Binding-site contacts:
Ligand atom C12 contacts residue TYR61 of chain 1.B at 4.4 Å (hydrophobic).
Ligand atom C12 contacts residue VAL29 of chain 1.B at 4.1 Å (hydrophobic).
Ligand atom C5 contacts residue ILE47 of chain 1.B at 4.4 Å (hydrophobic).
Ligand atom C4 contacts residue VAL29 of chain 1.B at 4.0 Å (hydrophobic).
Ligand atom C3 contacts residue ILE47 of chain 1.B at 3.8 Å (hydrophobic).
Ligand atom C17 contacts residue GLN48 of chain 1.B at 4.1 Å.
Ligand atom C6 contacts residue VAL29 of chain 1.B at 3.5 Å (hydrophobic).
Ligand atom C10 contacts residue GLN48 of chain 1.B at 4.2 Å.
Ligand atom O8 contacts residue GLU49 of chain 1.B at 4.3 Å.
Ligand atom C7 contacts residue GLU49 of chain 1.B at 4.2 Å.
Ligand atom C1 contacts residue ILE47 of chain 1.B at 3.4 Å (hydrophobic).
Ligand atom C14 contacts residue VAL29 of chain 1.B at 3.5 Å (hydrophobic).
Ligand atom C16 contacts residue GLN48 of chain 1.B at 3.7 Å.
Ligand atom C3 contacts residue GLN39 of chain 1.B at 4.5 Å.
Ligand atom C14 contacts residue GLU49 of chain 1.B at 3.6 Å.
Ligand atom O8 contacts residue ILE47 of chain 1.B at 3.9 Å.
Ligand atom C9 contacts residue GLN48 of chain 1.B at 4.2 Å.
Ligand atom C18 contacts residue ILE47 of chain 1.B at 4.3 Å (hydrophobic).
Ligand atom C13 contacts residue GLU49 of chain 1.B at 3.4 Å.
Ligand atom C16 contacts residue VAL29 of chain 1.B at 3.8 Å (hydrophobic).
Ligand atom C12 contacts residue THR62 of chain 1.B at 4.0 Å.
Ligand atom C5 contacts residue VAL29 of chain 1.B at 4.0 Å (hydrophobic).
Ligand atom O8 contacts residue GLN48 of chain 1.B at 3.8 Å.
Ligand atom C15 contacts residue GLU49 of chain 1.B at 4.1 Å.
Ligand atom C14 contacts residue TYR61 of chain 1.B at 4.4 Å (hydrophobic).
Ligand atom N11 contacts residue ILE47 of chain 1.B at 3.1 Å (h-bond).
Ligand atom C16 contacts residue GLU49 of chain 1.B at 3.3 Å.
Ligand atom C9 contacts residue ILE47 of chain 1.B at 3.5 Å (hydrophobic).
Ligand atom C12 contacts residue GLU49 of chain 1.B at 3.3 Å.
Ligand atom C5 contacts residue VAL35 of chain 1.B at 4.4 Å (hydrophobic).
Ligand atom C7 contacts residue GLN48 of chain 1.B at 3.8 Å.
Ligand atom N11 contacts residue GLN48 of chain 1.B at 4.5 Å.
Ligand atom C10 contacts residue ILE47 of chain 1.B at 3.2 Å (hydrophobic).
Ligand atom C17 contacts residue GLU49 of chain 1.B at 3.6 Å.
Ligand atom C2 contacts residue ILE47 of chain 1.B at 3.6 Å (hydrophobic).
Ligand atom C14 contacts residue GLN48 of chain 1.B at 4.2 Å.
Ligand atom C7 contacts residue ILE47 of chain 1.B at 3.8 Å (hydrophobic).

Sequence of chain 1.B:
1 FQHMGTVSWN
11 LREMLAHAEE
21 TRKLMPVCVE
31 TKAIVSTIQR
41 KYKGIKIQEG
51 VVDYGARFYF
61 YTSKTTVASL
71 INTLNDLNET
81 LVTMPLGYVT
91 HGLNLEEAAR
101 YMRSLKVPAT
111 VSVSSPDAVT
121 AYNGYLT

This protein binds this small molecule.
Small molecule (SMILES): O=C(O)CCc1nc(-c2ccccc2)c(-c2ccccc2)o1